Sequence of chain 25.E:
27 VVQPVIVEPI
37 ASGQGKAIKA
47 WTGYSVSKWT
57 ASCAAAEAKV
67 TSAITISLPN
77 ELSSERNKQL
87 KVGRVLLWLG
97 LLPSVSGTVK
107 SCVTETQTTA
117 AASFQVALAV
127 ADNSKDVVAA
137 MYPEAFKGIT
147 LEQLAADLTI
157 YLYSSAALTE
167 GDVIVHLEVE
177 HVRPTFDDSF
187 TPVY

Sequence of chain 25.D:
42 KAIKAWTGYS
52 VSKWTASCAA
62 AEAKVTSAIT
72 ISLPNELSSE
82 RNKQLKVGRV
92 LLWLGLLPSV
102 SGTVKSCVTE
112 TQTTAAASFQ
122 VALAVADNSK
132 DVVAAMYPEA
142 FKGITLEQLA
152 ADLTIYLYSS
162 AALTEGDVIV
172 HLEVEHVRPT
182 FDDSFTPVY

This protein binds this small molecule.
Small molecule (SMILES): Nc1ncnc2c1ncn2[C@@H]1O[C@H](COO[C@@H]2C[C@@H](CO[P](=O)(O)O[C@H]3[C@@H](O)[C@H](n4cnc5c(N)ncnc54)O[C@@H]3COP(=O)=O)O[C@H]2n2ccc(=O)[nH]c2=O)[C@@H](OOP(O)OC[C@H]2O[C@@H](n3ccc(=O)[nH]c3=O)[C@H](O)[C@@H]2O)[C@H]1O.Op1oo1

Binding-site contacts:
Ligand atom N9 contacts residue TRP47 of chain 25.D at 3.9 Å.
Ligand atom N1 contacts residue THR48 of chain 25.D at 4.0 Å.
Ligand atom O4' contacts residue LYS143 of chain 25.D at 4.1 Å.
Ligand atom C6 contacts residue TRP47 of chain 25.D at 3.9 Å (hydrophobic).
Ligand atom N6 contacts residue THR48 of chain 25.D at 3.3 Å (h-bond).
Ligand atom N3 contacts residue TRP47 of chain 25.D at 4.1 Å.
Ligand atom C2 contacts residue TRP47 of chain 25.D at 4.2 Å (hydrophobic).
Ligand atom N7 contacts residue TRP47 of chain 25.D at 3.7 Å.
Ligand atom C1' contacts residue TRP47 of chain 25.D at 4.3 Å (hydrophobic).
Ligand atom C6 contacts residue THR48 of chain 25.D at 4.2 Å.
Ligand atom C5 contacts residue TRP47 of chain 25.D at 3.8 Å (hydrophobic).
Ligand atom C4 contacts residue TRP47 of chain 25.D at 3.9 Å (hydrophobic).
Ligand atom O4' contacts residue TRP47 of chain 25.D at 4.1 Å.
Ligand atom N6 contacts residue TRP47 of chain 25.D at 3.8 Å.
Ligand atom OP2 contacts residue GLY49 of chain 25.E at 4.2 Å.
Ligand atom OP2 contacts residue VAL178 of chain 25.E at 4.5 Å.
Ligand atom C8 contacts residue TRP47 of chain 25.D at 3.8 Å (hydrophobic).
Ligand atom N1 contacts residue TRP47 of chain 25.D at 4.3 Å.
Ligand atom N6 contacts residue TYR50 of chain 25.D at 4.2 Å.
Ligand atom C5' contacts residue VAL178 of chain 25.E at 4.5 Å (hydrophobic).